A small-molecule ligand and the protein it binds are described below.
Small molecule (SMILES): CC(C)C[C@@H](C=O)NC(=O)[C@H](Cc1ccc(O)cc1)NC(=O)[C@@H]1CCCN1C(=O)[C@H](Cc1ccccc1)NC(=O)[C@H](Cc1ccccc1)NC(=O)CNC(=O)[C@@H]1CCCN1C(=O)[C@H](C)NC(=O)[C@@H](N)Cc1ccccc1

Sequence of chain 1.D:
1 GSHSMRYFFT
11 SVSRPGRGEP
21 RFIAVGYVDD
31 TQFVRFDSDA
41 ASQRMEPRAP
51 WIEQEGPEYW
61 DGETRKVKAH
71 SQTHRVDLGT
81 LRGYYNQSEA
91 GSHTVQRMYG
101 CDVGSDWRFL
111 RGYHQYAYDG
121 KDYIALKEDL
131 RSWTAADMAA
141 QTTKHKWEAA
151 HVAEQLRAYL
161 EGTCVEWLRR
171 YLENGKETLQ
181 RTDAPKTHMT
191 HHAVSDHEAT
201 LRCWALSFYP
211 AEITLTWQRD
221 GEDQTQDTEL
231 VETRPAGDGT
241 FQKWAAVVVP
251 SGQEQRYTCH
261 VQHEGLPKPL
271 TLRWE

Binding-site contacts:
Ligand atom CD2 contacts residue TRP147 of chain 1.D at 3.6 Å (hydrophobic).
Ligand atom CD2 contacts residue HIS70 of chain 1.D at 3.3 Å.
Ligand atom O contacts residue THR143 of chain 1.D at 3.0 Å (h-bond).
Ligand atom N contacts residue TYR159 of chain 1.D at 3.6 Å.
Ligand atom CD2 contacts residue TYR116 of chain 1.D at 3.6 Å (hydrophobic).
Ligand atom CA contacts residue LYS66 of chain 1.D at 3.6 Å.
Ligand atom CZ contacts residue GLN155 of chain 1.D at 3.6 Å.
Ligand atom CZ contacts residue LYS66 of chain 1.D at 3.3 Å.
Ligand atom CD2 contacts residue LYS66 of chain 1.D at 3.6 Å.
Ligand atom CE2 contacts residue THR163 of chain 1.D at 3.5 Å.
Ligand atom CD1 contacts residue GLU63 of chain 1.D at 3.6 Å.
Ligand atom O contacts residue THR73 of chain 1.D at 3.0 Å.
Ligand atom CB contacts residue TRP167 of chain 1.D at 3.4 Å (hydrophobic).
Ligand atom CE1 contacts residue LYS66 of chain 1.D at 3.5 Å.
Ligand atom CE2 contacts residue HIS70 of chain 1.D at 3.6 Å.
Ligand atom CE2 contacts residue LYS66 of chain 1.D at 3.4 Å.
Ligand atom N contacts residue ASP77 of chain 1.D at 3.0 Å (salt-bridge).
Ligand atom N contacts residue TYR171 of chain 1.D at 2.6 Å (h-bond).
Ligand atom C contacts residue LYS146 of chain 1.D at 3.4 Å.
Ligand atom O contacts residue HIS70 of chain 1.D at 3.0 Å (h-bond).
Ligand atom O contacts residue TRP147 of chain 1.D at 3.0 Å (h-bond).
Ligand atom O contacts residue LYS146 of chain 1.D at 2.6 Å (salt-bridge).
Ligand atom CG contacts residue TYR99 of chain 1.D at 3.4 Å (hydrophobic).
Ligand atom O contacts residue LYS66 of chain 1.D at 3.5 Å.
Ligand atom CE2 contacts residue ALA69 of chain 1.D at 3.5 Å (hydrophobic).
Ligand atom O contacts residue TYR159 of chain 1.D at 2.9 Å (h-bond).
Ligand atom CZ contacts residue ALA69 of chain 1.D at 3.6 Å (hydrophobic).
Ligand atom CD1 contacts residue TRP167 of chain 1.D at 3.3 Å (hydrophobic).
Ligand atom CG contacts residue GLN155 of chain 1.D at 3.5 Å.
Ligand atom N contacts residue TYR7 of chain 1.D at 3.0 Å (h-bond).
Ligand atom O contacts residue LYS66 of chain 1.D at 2.6 Å (salt-bridge).
Ligand atom N contacts residue GLU63 of chain 1.D at 3.0 Å (salt-bridge).
Ligand atom CD contacts residue TYR99 of chain 1.D at 2.8 Å (hydrophobic).
Ligand atom CB contacts residue GLU63 of chain 1.D at 3.5 Å.
Ligand atom CG contacts residue TRP167 of chain 1.D at 3.6 Å (hydrophobic).
Ligand atom CA contacts residue TYR171 of chain 1.D at 3.6 Å (hydrophobic).
Ligand atom CD contacts residue TYR159 of chain 1.D at 3.5 Å (hydrophobic).
Ligand atom O contacts residue TYR84 of chain 1.D at 3.1 Å (h-bond).
Ligand atom CD2 contacts residue THR163 of chain 1.D at 3.6 Å.
Ligand atom CB contacts residue GLN155 of chain 1.D at 3.1 Å.